Sequence of chain 58.A:
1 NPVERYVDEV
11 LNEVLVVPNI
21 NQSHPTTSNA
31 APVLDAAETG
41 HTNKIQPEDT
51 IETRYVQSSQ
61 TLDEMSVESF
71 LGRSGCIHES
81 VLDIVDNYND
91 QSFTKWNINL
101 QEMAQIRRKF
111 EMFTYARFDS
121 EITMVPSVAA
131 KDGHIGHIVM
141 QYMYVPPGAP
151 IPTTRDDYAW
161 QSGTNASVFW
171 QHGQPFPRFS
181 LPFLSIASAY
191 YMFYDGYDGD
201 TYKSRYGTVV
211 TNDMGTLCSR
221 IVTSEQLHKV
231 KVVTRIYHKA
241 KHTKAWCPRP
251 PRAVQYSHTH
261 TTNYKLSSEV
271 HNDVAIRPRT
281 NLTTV

Sequence of chain 58.C:
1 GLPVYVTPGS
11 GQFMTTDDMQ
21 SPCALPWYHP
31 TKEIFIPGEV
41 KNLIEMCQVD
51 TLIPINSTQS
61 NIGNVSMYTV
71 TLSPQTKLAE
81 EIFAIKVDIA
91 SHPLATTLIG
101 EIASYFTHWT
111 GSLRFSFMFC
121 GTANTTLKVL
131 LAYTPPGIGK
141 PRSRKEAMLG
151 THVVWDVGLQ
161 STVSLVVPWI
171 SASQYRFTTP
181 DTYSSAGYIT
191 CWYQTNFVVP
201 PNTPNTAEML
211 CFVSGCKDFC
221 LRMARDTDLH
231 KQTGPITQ

Binding-site contacts:
Ligand atom F3 contacts residue MET143 of chain 58.A at 3.3 Å.
Ligand atom N2 contacts residue LEU100 of chain 58.A at 3.8 Å.
Ligand atom C5B contacts residue LEU181 of chain 58.A at 3.5 Å (hydrophobic).
Ligand atom N3A contacts residue LEU217 of chain 58.A at 3.6 Å.
Ligand atom C2A contacts residue PHE179 of chain 58.A at 3.5 Å (hydrophobic).
Ligand atom C1B contacts residue ILE98 of chain 58.A at 3.7 Å (hydrophobic).
Ligand atom CM6 contacts residue LEU184 of chain 58.A at 3.4 Å (hydrophobic).
Ligand atom F1 contacts residue LEU217 of chain 58.A at 3.3 Å.
Ligand atom N1A contacts residue PHE179 of chain 58.A at 3.6 Å.
Ligand atom C4 contacts residue TYR190 of chain 58.A at 3.6 Å (hydrophobic).
Ligand atom N3A contacts residue PHE179 of chain 58.A at 3.2 Å.
Ligand atom CM4 contacts residue TYR142 of chain 58.A at 3.5 Å (hydrophobic).
Ligand atom O1 contacts residue MET214 of chain 58.A at 3.3 Å.
Ligand atom C3A contacts residue TYR144 of chain 58.A at 3.7 Å (hydrophobic).
Ligand atom CM3 contacts residue ASN212 of chain 58.A at 3.6 Å.
Ligand atom C1C contacts residue MET214 of chain 58.A at 3.5 Å (hydrophobic).
Ligand atom F1 contacts residue TYR142 of chain 58.A at 3.3 Å.
Ligand atom C5B contacts residue TYR144 of chain 58.A at 3.7 Å (hydrophobic).
Ligand atom F3 contacts residue ALA166 of chain 58.A at 3.2 Å.
Ligand atom F2 contacts residue PHE179 of chain 58.A at 3.6 Å.
Ligand atom C4B contacts residue LEU181 of chain 58.A at 3.8 Å (hydrophobic).
Ligand atom F3 contacts residue TYR142 of chain 58.A at 2.6 Å.
Ligand atom C6B contacts residue LEU181 of chain 58.A at 3.5 Å (hydrophobic).
Ligand atom CM6 contacts residue MET214 of chain 58.A at 3.4 Å (hydrophobic).
Ligand atom O1B contacts residue ILE98 of chain 58.A at 3.1 Å.
Ligand atom N1A contacts residue TYR144 of chain 58.A at 3.3 Å.
Ligand atom C2A contacts residue TYR144 of chain 58.A at 3.6 Å (hydrophobic).
Ligand atom F2 contacts residue VAL168 of chain 58.A at 2.9 Å.
Ligand atom F2 contacts residue TYR142 of chain 58.A at 3.6 Å.
Ligand atom C1B contacts residue LEU181 of chain 58.A at 3.8 Å (hydrophobic).
Ligand atom F3 contacts residue TYR144 of chain 58.A at 3.1 Å.
Ligand atom O1A contacts residue TYR144 of chain 58.A at 3.3 Å.
Ligand atom C4 contacts residue LEU100 of chain 58.A at 3.7 Å (hydrophobic).
Ligand atom CM3 contacts residue TYR190 of chain 58.A at 3.7 Å (hydrophobic).
Ligand atom C3A contacts residue PHE179 of chain 58.A at 3.4 Å (hydrophobic).
Ligand atom F1 contacts residue MET124 of chain 58.A at 3.5 Å.
Ligand atom C3 contacts residue LEU100 of chain 58.A at 3.6 Å (hydrophobic).
Ligand atom CM6 contacts residue TYR144 of chain 58.A at 3.6 Å (hydrophobic).
Ligand atom CM2 contacts residue ILE122 of chain 58.A at 3.5 Å (hydrophobic).
Ligand atom O1 contacts residue LEU100 of chain 58.A at 3.7 Å.

The small molecule below binds the protein below.
Small molecule (SMILES): Cc1cc(CCCOc2c(C)cc(-c3noc(C(F)(F)F)n3)cc2C)on1